A small-molecule ligand and the protein it binds are described below.
Small molecule (SMILES): N[C@@H](CS)C(=O)O

Binding-site contacts:
Ligand atom CB contacts residue ASN133 of chain 1.B at 3.1 Å.
Ligand atom N contacts residue ASN133 of chain 1.B at 2.9 Å (h-bond).
Ligand atom OXT contacts residue SER98 of chain 1.B at 4.2 Å.
Ligand atom CA contacts residue ASN133 of chain 1.B at 3.3 Å.
Ligand atom N contacts residue CYS134 of chain 1.B at 4.4 Å.
Ligand atom N contacts residue GLU240 of chain 1.B at 3.6 Å.
Ligand atom SG contacts residue ASN133 of chain 1.B at 4.3 Å.
Ligand atom C contacts residue ARG101 of chain 1.B at 3.4 Å.
Ligand atom SG contacts residue GLN350 of chain 1.B at 3.6 Å.
Ligand atom OXT contacts residue ASN133 of chain 1.B at 4.4 Å.
Ligand atom CB contacts residue CYS134 of chain 1.B at 3.1 Å (hydrophobic).
Ligand atom CA contacts residue CYS134 of chain 1.B at 4.3 Å (hydrophobic).
Ligand atom C contacts residue ASN133 of chain 1.B at 3.4 Å.
Ligand atom O contacts residue ASN133 of chain 1.B at 3.2 Å (h-bond).
Ligand atom N contacts residue LYS243 of chain 1.B at 3.9 Å.
Ligand atom SG contacts residue CYS134 of chain 1.B at 2.0 Å (h-bond).
Ligand atom OXT contacts residue ALA96 of chain 1.B at 3.8 Å.
Ligand atom O contacts residue LYS243 of chain 1.B at 3.8 Å.
Ligand atom O contacts residue SER98 of chain 1.B at 3.8 Å.
Ligand atom OXT contacts residue ARG101 of chain 1.B at 2.7 Å (salt-bridge).
Ligand atom O contacts residue ARG101 of chain 1.B at 3.2 Å (salt-bridge).

Sequence of chain 1.B:
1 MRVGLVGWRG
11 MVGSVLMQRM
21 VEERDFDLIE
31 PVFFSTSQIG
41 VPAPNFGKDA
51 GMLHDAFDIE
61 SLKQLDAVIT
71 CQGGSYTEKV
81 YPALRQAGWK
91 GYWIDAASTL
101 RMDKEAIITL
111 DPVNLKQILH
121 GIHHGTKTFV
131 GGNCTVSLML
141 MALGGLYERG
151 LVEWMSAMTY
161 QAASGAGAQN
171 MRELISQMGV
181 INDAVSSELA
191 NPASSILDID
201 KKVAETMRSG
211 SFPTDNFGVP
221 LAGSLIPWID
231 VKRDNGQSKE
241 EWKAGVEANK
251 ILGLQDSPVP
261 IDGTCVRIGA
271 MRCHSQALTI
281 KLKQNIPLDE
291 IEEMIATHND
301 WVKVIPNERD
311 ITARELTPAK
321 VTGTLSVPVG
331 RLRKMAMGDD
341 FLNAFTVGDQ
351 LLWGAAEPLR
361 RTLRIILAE